Binding-site contacts:
Ligand atom N1 contacts residue HIS117 of chain 1.A at 3.4 Å (h-bond).
Ligand atom S contacts residue THR196 of chain 1.A at 3.8 Å.
Ligand atom S contacts residue ZN1 of chain 1.B at 3.0 Å.
Ligand atom N1 contacts residue ZN1 of chain 1.B at 1.9 Å.
Ligand atom CL6 contacts residue LEU138 of chain 1.A at 3.7 Å.
Ligand atom O1 contacts residue LEU195 of chain 1.A at 3.3 Å.
Ligand atom S contacts residue HIS92 of chain 1.A at 3.9 Å.
Ligand atom C2 contacts residue THR197 of chain 1.A at 3.5 Å.
Ligand atom C5 contacts residue VAL119 of chain 1.A at 3.9 Å (hydrophobic).
Ligand atom O2 contacts residue HIS92 of chain 1.A at 3.5 Å.
Ligand atom O2 contacts residue ZN1 of chain 1.B at 3.0 Å.
Ligand atom C3 contacts residue GLN90 of chain 1.A at 3.7 Å.
Ligand atom N8 contacts residue THR197 of chain 1.A at 3.1 Å (h-bond).
Ligand atom C16 contacts residue TRP3 of chain 1.A at 3.9 Å (hydrophobic).
Ligand atom O1 contacts residue THR196 of chain 1.A at 2.9 Å (h-bond).
Ligand atom O11 contacts residue THR197 of chain 1.A at 2.8 Å (h-bond).
Ligand atom CL6 contacts residue LEU195 of chain 1.A at 3.4 Å.
Ligand atom C2 contacts residue HIS92 of chain 1.A at 3.5 Å.
Ligand atom O2 contacts residue TRP206 of chain 1.A at 3.9 Å.
Ligand atom C1 contacts residue HIS92 of chain 1.A at 3.8 Å.
Ligand atom C6 contacts residue LEU195 of chain 1.A at 3.8 Å (hydrophobic).
Ligand atom O1 contacts residue TRP206 of chain 1.A at 3.6 Å.
Ligand atom N1 contacts residue HIS94 of chain 1.A at 3.4 Å (h-bond).
Ligand atom C12 contacts residue PRO198 of chain 1.A at 3.5 Å (hydrophobic).
Ligand atom C11 contacts residue PRO198 of chain 1.A at 3.4 Å (hydrophobic).
Ligand atom C16 contacts residue HIS62 of chain 1.A at 3.9 Å.
Ligand atom N1 contacts residue THR196 of chain 1.A at 2.9 Å (h-bond).
Ligand atom C contacts residue THR197 of chain 1.A at 3.9 Å.
Ligand atom O11 contacts residue PRO198 of chain 1.A at 2.5 Å (h-bond).
Ligand atom O2 contacts residue VAL119 of chain 1.A at 3.9 Å.
Ligand atom O7 contacts residue ASN65 of chain 1.A at 3.7 Å.
Ligand atom C contacts residue GLN90 of chain 1.A at 3.7 Å.
Ligand atom N1 contacts residue HIS92 of chain 1.A at 3.2 Å (h-bond).
Ligand atom O2 contacts residue HIS117 of chain 1.A at 3.3 Å (h-bond).
Ligand atom CL6 contacts residue VAL140 of chain 1.A at 3.4 Å.
Ligand atom C6 contacts residue VAL119 of chain 1.A at 3.9 Å (hydrophobic).
Ligand atom C3 contacts residue THR197 of chain 1.A at 3.9 Å.
Ligand atom C4 contacts residue GLN90 of chain 1.A at 3.6 Å.
Ligand atom O7 contacts residue GLN90 of chain 1.A at 2.9 Å (h-bond).
Ligand atom S contacts residue HIS117 of chain 1.A at 3.9 Å.

This small molecule binds to this protein.
Small molecule (SMILES): C[C@@H](NC(=O)c1ccc(Cl)c(S(N)(=O)=O)c1)c1ccccc1O

Sequence of chain 1.A:
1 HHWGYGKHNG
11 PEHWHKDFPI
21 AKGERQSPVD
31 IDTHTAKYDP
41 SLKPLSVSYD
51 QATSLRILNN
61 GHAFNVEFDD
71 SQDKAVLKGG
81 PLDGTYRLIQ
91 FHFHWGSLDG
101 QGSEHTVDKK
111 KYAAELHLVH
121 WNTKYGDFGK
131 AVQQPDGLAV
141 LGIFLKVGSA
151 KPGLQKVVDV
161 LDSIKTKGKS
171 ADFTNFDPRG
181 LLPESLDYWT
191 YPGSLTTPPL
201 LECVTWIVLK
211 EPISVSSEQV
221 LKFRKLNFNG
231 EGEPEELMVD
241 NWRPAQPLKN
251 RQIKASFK